This protein binds this small molecule.
Small molecule (SMILES): CC(=O)N[C@H]1[C@H](O[C@H]2[C@H](O)[C@@H](NC(C)=O)CO[C@@H]2CO)O[C@H](CO)[C@@H](O)[C@@H]1O

Binding-site contacts:
Ligand atom C2 contacts residue ASN349 of chain 1.B at 2.4 Å.
Ligand atom O5 contacts residue ASN338 of chain 1.B at 3.6 Å.
Ligand atom C3 contacts residue ASN349 of chain 1.B at 3.8 Å.
Ligand atom C6 contacts residue ARG331 of chain 1.B at 4.4 Å.
Ligand atom C5 contacts residue ARG331 of chain 1.B at 3.7 Å.
Ligand atom C7 contacts residue GLN340 of chain 1.B at 4.4 Å.
Ligand atom C7 contacts residue ASN349 of chain 1.B at 3.4 Å.
Ligand atom O6 contacts residue ASN338 of chain 1.B at 3.6 Å.
Ligand atom C4 contacts residue ASN349 of chain 1.B at 4.1 Å.
Ligand atom O5 contacts residue ARG331 of chain 1.B at 4.0 Å.
Ligand atom C8 contacts residue ASN349 of chain 1.B at 4.5 Å.
Ligand atom C1 contacts residue ASN338 of chain 1.B at 4.1 Å.
Ligand atom C1 contacts residue ARG331 of chain 1.B at 4.5 Å.
Ligand atom N2 contacts residue ASN349 of chain 1.B at 2.8 Å (h-bond).
Ligand atom C5 contacts residue ASN349 of chain 1.B at 3.6 Å.
Ligand atom C1 contacts residue ASN349 of chain 1.B at 1.4 Å.
Ligand atom O6 contacts residue GLU333 of chain 1.B at 4.2 Å.
Ligand atom C2 contacts residue GLN340 of chain 1.B at 4.2 Å.
Ligand atom O5 contacts residue ASN349 of chain 1.B at 2.3 Å (h-bond).
Ligand atom C1 contacts residue GLN340 of chain 1.B at 4.3 Å.
Ligand atom O7 contacts residue GLN340 of chain 1.B at 3.7 Å.
Ligand atom O7 contacts residue ASN349 of chain 1.B at 3.8 Å.

Sequence of chain 1.B:
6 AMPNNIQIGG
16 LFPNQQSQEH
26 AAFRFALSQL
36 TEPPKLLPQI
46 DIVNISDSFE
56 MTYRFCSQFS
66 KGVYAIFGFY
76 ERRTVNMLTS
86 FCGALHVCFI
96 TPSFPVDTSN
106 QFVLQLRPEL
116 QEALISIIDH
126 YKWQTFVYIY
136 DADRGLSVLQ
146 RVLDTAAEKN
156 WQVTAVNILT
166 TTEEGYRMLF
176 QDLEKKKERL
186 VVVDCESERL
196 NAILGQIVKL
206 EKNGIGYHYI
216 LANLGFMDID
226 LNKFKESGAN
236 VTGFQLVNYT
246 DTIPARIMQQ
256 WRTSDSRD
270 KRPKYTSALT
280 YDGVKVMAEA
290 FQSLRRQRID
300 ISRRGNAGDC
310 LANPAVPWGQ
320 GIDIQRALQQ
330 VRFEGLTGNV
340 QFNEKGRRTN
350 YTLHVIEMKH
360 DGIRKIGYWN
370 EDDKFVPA